Sequence of chain 1.E:
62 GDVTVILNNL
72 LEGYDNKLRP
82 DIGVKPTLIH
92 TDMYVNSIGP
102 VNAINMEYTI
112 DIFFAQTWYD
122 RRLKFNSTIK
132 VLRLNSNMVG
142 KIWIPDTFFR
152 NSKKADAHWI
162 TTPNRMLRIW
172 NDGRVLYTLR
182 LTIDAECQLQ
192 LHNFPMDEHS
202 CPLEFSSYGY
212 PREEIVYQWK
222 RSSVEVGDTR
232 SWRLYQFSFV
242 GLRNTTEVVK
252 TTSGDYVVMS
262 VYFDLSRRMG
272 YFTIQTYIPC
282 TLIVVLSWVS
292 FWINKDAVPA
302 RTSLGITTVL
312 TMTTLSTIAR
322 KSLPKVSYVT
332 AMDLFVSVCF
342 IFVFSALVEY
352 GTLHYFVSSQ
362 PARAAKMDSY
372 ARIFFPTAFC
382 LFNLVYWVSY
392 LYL

Binding-site contacts:
Ligand atom C8 contacts residue ASN245 of chain 1.E at 3.8 Å.
Ligand atom C1 contacts residue ASN245 of chain 1.E at 1.4 Å.
Ligand atom C3 contacts residue ASN245 of chain 1.E at 3.8 Å.
Ligand atom O5 contacts residue LYS221 of chain 1.E at 3.9 Å.
Ligand atom O7 contacts residue ARG244 of chain 1.E at 3.8 Å.
Ligand atom C8 contacts residue ARG222 of chain 1.E at 3.1 Å.
Ligand atom C7 contacts residue ARG222 of chain 1.E at 4.2 Å.
Ligand atom C6 contacts residue TRP220 of chain 1.E at 4.1 Å (hydrophobic).
Ligand atom C4 contacts residue ASN245 of chain 1.E at 4.3 Å.
Ligand atom N2 contacts residue ASN245 of chain 1.E at 2.9 Å (h-bond).
Ligand atom C1 contacts residue LYS221 of chain 1.E at 4.3 Å.
Ligand atom C6 contacts residue LYS221 of chain 1.E at 3.6 Å.
Ligand atom C8 contacts residue LEU243 of chain 1.E at 3.7 Å (hydrophobic).
Ligand atom C5 contacts residue LYS221 of chain 1.E at 3.4 Å.
Ligand atom C5 contacts residue TRP220 of chain 1.E at 4.3 Å (hydrophobic).
Ligand atom N2 contacts residue ARG222 of chain 1.E at 4.1 Å.
Ligand atom C7 contacts residue ASN245 of chain 1.E at 3.3 Å.
Ligand atom O7 contacts residue ASN245 of chain 1.E at 3.0 Å (h-bond).
Ligand atom C7 contacts residue ARG244 of chain 1.E at 4.0 Å.
Ligand atom O6 contacts residue TRP220 of chain 1.E at 4.5 Å.
Ligand atom C2 contacts residue ASN245 of chain 1.E at 2.5 Å.
Ligand atom O5 contacts residue ASN245 of chain 1.E at 2.4 Å (h-bond).
Ligand atom C5 contacts residue ASN245 of chain 1.E at 3.7 Å.
Ligand atom O5 contacts residue TRP220 of chain 1.E at 3.7 Å.
Ligand atom C8 contacts residue ARG244 of chain 1.E at 3.4 Å.

The small molecule below binds the protein below.
Small molecule (SMILES): CC(=O)N[C@H]1[C@H](O[C@H]2[C@H](O)[C@@H](NC(C)=O)CO[C@@H]2CO)O[C@H](CO)[C@@H](O)[C@@H]1O